Binding-site contacts:
Ligand atom O3 contacts residue ARG233 of chain 1.B at 2.8 Å (salt-bridge).
Ligand atom O2 contacts residue RIO1 of chain 1.L at 2.7 Å (h-bond).
Ligand atom O3 contacts residue ASN123 of chain 1.B at 3.5 Å.
Ligand atom O5 contacts residue ASP137 of chain 1.B at 4.0 Å.
Ligand atom O2 contacts residue NI1 of chain 1.J at 2.0 Å (h-bond).
Ligand atom C1 contacts residue HIS135 of chain 1.B at 3.6 Å.
Ligand atom C1 contacts residue GLN132 of chain 1.B at 3.7 Å.
Ligand atom O5 contacts residue NI1 of chain 1.J at 2.0 Å (h-bond).
Ligand atom C5 contacts residue THR168 of chain 1.B at 3.5 Å.
Ligand atom C1 contacts residue ASN123 of chain 1.B at 3.9 Å.
Ligand atom O3 contacts residue LEU235 of chain 1.B at 4.0 Å.
Ligand atom O4 contacts residue GLY166 of chain 1.B at 4.1 Å.
Ligand atom C3 contacts residue ASN123 of chain 1.B at 3.7 Å.
Ligand atom C4 contacts residue THR168 of chain 1.B at 4.0 Å.
Ligand atom C3 contacts residue NI1 of chain 1.J at 4.1 Å.
Ligand atom O1 contacts residue ASN76 of chain 1.B at 3.2 Å.
Ligand atom O5 contacts residue HIS222 of chain 1.B at 2.7 Å (h-bond).
Ligand atom O2 contacts residue HIS222 of chain 1.B at 4.0 Å.
Ligand atom C4 contacts residue GLN132 of chain 1.B at 3.8 Å.
Ligand atom O4 contacts residue ARG233 of chain 1.B at 2.8 Å (salt-bridge).
Ligand atom C3 contacts residue GLN132 of chain 1.B at 3.4 Å.
Ligand atom O5 contacts residue HIS135 of chain 1.B at 3.2 Å (h-bond).
Ligand atom O4 contacts residue GLY224 of chain 1.B at 3.7 Å.
Ligand atom C1 contacts residue RIO1 of chain 1.L at 3.5 Å.
Ligand atom O4 contacts residue THR168 of chain 1.B at 2.5 Å (h-bond).
Ligand atom C2 contacts residue GLN132 of chain 1.B at 3.2 Å.
Ligand atom C1 contacts residue NI1 of chain 1.J at 2.6 Å.
Ligand atom C2 contacts residue HIS222 of chain 1.B at 3.8 Å.
Ligand atom O1 contacts residue GLN132 of chain 1.B at 3.0 Å (h-bond).
Ligand atom O2 contacts residue HIS135 of chain 1.B at 3.0 Å (h-bond).
Ligand atom C2 contacts residue NI1 of chain 1.J at 2.6 Å.
Ligand atom C5 contacts residue ARG233 of chain 1.B at 3.5 Å.
Ligand atom C5 contacts residue GLY224 of chain 1.B at 4.0 Å.
Ligand atom O1 contacts residue NI1 of chain 1.J at 3.9 Å.
Ligand atom C2 contacts residue HIS135 of chain 1.B at 3.8 Å.
Ligand atom O1 contacts residue ASN123 of chain 1.B at 3.4 Å (h-bond).
Ligand atom O1 contacts residue RIO1 of chain 1.L at 3.4 Å (h-bond).
Ligand atom C4 contacts residue GLY224 of chain 1.B at 3.7 Å.
Ligand atom O2 contacts residue ASP137 of chain 1.B at 3.0 Å (salt-bridge).
Ligand atom O5 contacts residue GLN132 of chain 1.B at 3.6 Å (h-bond).

A small-molecule ligand and the protein it binds are described below.
Small molecule (SMILES): O=C(O)CCC(=O)C(=O)O

Sequence of chain 1.B:
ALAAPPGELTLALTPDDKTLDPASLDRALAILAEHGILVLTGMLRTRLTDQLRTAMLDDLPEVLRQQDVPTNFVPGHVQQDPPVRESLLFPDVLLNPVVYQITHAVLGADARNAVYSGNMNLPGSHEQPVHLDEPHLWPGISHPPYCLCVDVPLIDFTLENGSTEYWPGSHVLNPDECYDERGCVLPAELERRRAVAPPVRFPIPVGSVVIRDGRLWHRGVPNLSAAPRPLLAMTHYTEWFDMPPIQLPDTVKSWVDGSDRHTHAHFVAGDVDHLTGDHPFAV